This protein binds this small molecule.
Small molecule (SMILES): CC(C)(COP(=O)(O)O)[C@@H](O)C(=O)NCCC(=O)O

Sequence of chain 2.A:
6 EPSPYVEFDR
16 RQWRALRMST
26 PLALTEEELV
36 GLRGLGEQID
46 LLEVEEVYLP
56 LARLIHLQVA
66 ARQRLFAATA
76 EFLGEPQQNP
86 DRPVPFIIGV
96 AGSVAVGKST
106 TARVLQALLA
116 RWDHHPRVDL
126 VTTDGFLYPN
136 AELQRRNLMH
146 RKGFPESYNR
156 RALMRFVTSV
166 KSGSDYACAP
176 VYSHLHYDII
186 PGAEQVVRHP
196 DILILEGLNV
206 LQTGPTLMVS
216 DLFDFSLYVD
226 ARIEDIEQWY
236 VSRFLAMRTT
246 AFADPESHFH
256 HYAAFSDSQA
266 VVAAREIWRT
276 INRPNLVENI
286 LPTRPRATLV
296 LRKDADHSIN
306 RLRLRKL

Binding-site contacts:
Ligand atom O6 contacts residue GLU201 of chain 2.A at 3.9 Å.
Ligand atom O8 contacts residue TYR153 of chain 2.A at 2.6 Å (h-bond).
Ligand atom C3 contacts residue TYR153 of chain 2.A at 4.0 Å (hydrophobic).
Ligand atom O8 contacts residue LEU203 of chain 2.A at 4.0 Å.
Ligand atom O2 contacts residue TYR153 of chain 2.A at 3.6 Å (h-bond).
Ligand atom O6 contacts residue THR128 of chain 2.A at 3.6 Å (h-bond).
Ligand atom C2 contacts residue GDP1 of chain 2.B at 3.7 Å.
Ligand atom OXT contacts residue TYR182 of chain 2.A at 2.6 Å (h-bond).
Ligand atom O2 contacts residue ASP129 of chain 2.A at 3.5 Å.
Ligand atom C3 contacts residue GLY148 of chain 2.A at 3.7 Å.
Ligand atom P1 contacts residue GLY202 of chain 2.A at 3.9 Å.
Ligand atom C6 contacts residue HIS179 of chain 2.A at 4.0 Å.
Ligand atom O8 contacts residue ASP129 of chain 2.A at 3.5 Å (salt-bridge).
Ligand atom C5 contacts residue VAL99 of chain 2.A at 3.9 Å (hydrophobic).
Ligand atom O contacts residue TYR182 of chain 2.A at 3.8 Å.
Ligand atom C4 contacts residue ASP129 of chain 2.A at 3.9 Å.
Ligand atom O6 contacts residue THR127 of chain 2.A at 4.0 Å.
Ligand atom O7 contacts residue LYS103 of chain 2.A at 4.0 Å.
Ligand atom C contacts residue ILE276 of chain 2.A at 3.9 Å (hydrophobic).
Ligand atom O8 contacts residue GLY202 of chain 2.A at 3.9 Å.
Ligand atom O6 contacts residue GLY202 of chain 2.A at 4.0 Å.
Ligand atom C5 contacts residue GDP1 of chain 2.B at 3.6 Å.
Ligand atom OXT contacts residue GOL1 of chain 2.I at 3.4 Å (h-bond).
Ligand atom C contacts residue TYR182 of chain 2.A at 3.5 Å (hydrophobic).
Ligand atom O5' contacts residue HIS179 of chain 2.A at 3.0 Å (h-bond).
Ligand atom P1 contacts residue TYR153 of chain 2.A at 3.7 Å.
Ligand atom O7 contacts residue LEU203 of chain 2.A at 2.9 Å (h-bond).
Ligand atom C3 contacts residue LYS147 of chain 2.A at 4.0 Å.
Ligand atom OXT contacts residue ILE276 of chain 2.A at 4.0 Å.
Ligand atom C4 contacts residue HIS179 of chain 2.A at 3.6 Å.
Ligand atom O8 contacts residue THR128 of chain 2.A at 2.5 Å (h-bond).
Ligand atom O6 contacts residue ASP129 of chain 2.A at 3.1 Å (salt-bridge).
Ligand atom P1 contacts residue ASP129 of chain 2.A at 3.8 Å.
Ligand atom O7 contacts residue GLY202 of chain 2.A at 3.2 Å.
Ligand atom O contacts residue GOL1 of chain 2.I at 2.5 Å (h-bond).
Ligand atom P1 contacts residue THR128 of chain 2.A at 3.5 Å.
Ligand atom O5' contacts residue GDP1 of chain 2.B at 2.6 Å (h-bond).
Ligand atom C contacts residue GOL1 of chain 2.I at 3.3 Å.
Ligand atom O6' contacts residue HIS179 of chain 2.A at 3.1 Å (h-bond).
Ligand atom C4 contacts residue LEU132 of chain 2.A at 4.0 Å (hydrophobic).